This protein binds this small molecule.
Small molecule (SMILES): CC(=O)N[C@@H]1[C@@H](O)[C@H](O)[C@@H](CO)O[C@H]1O

Binding-site contacts:
Ligand atom C4 contacts residue ASN223 of chain 1.B at 4.1 Å.
Ligand atom C3 contacts residue ASN223 of chain 1.B at 3.6 Å.
Ligand atom O5 contacts residue ASN223 of chain 1.B at 2.4 Å (h-bond).
Ligand atom C8 contacts residue ASN222 of chain 1.B at 3.3 Å.
Ligand atom N2 contacts residue ASN223 of chain 1.B at 2.6 Å (h-bond).
Ligand atom C2 contacts residue ASN223 of chain 1.B at 2.2 Å.
Ligand atom C1 contacts residue ASN223 of chain 1.B at 1.4 Å.
Ligand atom O7 contacts residue ASN223 of chain 1.B at 3.3 Å (h-bond).
Ligand atom C8 contacts residue ASN223 of chain 1.B at 4.2 Å.
Ligand atom C5 contacts residue ASN223 of chain 1.B at 3.6 Å.
Ligand atom C7 contacts residue ASN223 of chain 1.B at 3.1 Å.

Sequence of chain 1.B:
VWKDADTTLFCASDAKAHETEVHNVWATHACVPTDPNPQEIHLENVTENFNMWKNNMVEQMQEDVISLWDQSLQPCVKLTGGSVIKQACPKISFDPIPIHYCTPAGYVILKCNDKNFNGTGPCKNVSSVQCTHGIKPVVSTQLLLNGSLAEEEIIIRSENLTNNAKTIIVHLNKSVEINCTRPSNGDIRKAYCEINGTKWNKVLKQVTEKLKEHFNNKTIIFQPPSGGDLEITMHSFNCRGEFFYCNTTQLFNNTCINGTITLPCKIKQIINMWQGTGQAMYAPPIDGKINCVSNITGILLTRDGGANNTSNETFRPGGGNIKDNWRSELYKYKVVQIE